This protein binds this small molecule.
Small molecule (SMILES): C/C1=C2/N[C@@](C)([C@@H]3N=C(/C(C)=C4\N=C(/C=C5\N=C1[C@@](C)(CC(=O)O)[C@@H]5CCC(=O)O)C(C)(C)[C@H]4CCC(=O)O)[C@](C)(CCC(=O)O)[C@H]3CC(=O)O)[C@@](C)(CC(=O)O)[C@@H]2CCC(=O)O

Sequence of chain 1.A:
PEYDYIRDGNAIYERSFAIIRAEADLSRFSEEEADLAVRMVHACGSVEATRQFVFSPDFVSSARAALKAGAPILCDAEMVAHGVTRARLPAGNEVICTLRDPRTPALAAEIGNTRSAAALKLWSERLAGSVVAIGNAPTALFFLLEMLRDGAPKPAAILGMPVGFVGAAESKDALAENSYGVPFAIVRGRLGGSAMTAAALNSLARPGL

Sequence of chain 2.A:
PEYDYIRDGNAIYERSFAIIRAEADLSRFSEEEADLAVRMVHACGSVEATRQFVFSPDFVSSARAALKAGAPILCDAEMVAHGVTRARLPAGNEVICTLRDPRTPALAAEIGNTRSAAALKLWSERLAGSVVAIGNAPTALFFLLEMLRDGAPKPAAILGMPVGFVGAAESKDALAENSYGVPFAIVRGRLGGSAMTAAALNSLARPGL

Binding-site contacts:
Ligand atom O39 contacts residue ASN212 of chain 2.A at 2.8 Å.
Ligand atom C46 contacts residue HIS52 of chain 2.A at 3.0 Å.
Ligand atom C4 contacts residue TYR23 of chain 2.A at 3.1 Å (hydrophobic).
Ligand atom C35 contacts residue THR95 of chain 2.A at 2.4 Å.
Ligand atom O59 contacts residue PRO148 of chain 1.A at 2.6 Å (h-bond).
Ligand atom O40 contacts residue ALA209 of chain 2.A at 2.9 Å.
Ligand atom C38 contacts residue ARG49 of chain 2.A at 3.1 Å.
Ligand atom O51 contacts residue PHE175 of chain 1.A at 2.9 Å (h-bond).
Ligand atom C57 contacts residue THR149 of chain 1.A at 2.9 Å.
Ligand atom C36 contacts residue GLY93 of chain 2.A at 3.0 Å.
Ligand atom O51 contacts residue SER26 of chain 2.A at 2.7 Å (h-bond).
Ligand atom O52 contacts residue PHE175 of chain 1.A at 2.9 Å (h-bond).
Ligand atom C37 contacts residue ARG49 of chain 2.A at 2.9 Å.
Ligand atom C48 contacts residue VAL173 of chain 1.A at 3.2 Å (hydrophobic).
Ligand atom O62 contacts residue ARG125 of chain 1.A at 3.0 Å (salt-bridge).
Ligand atom O34 contacts residue THR95 of chain 2.A at 3.1 Å.
Ligand atom O45 contacts residue ALA205 of chain 2.A at 2.8 Å.
Ligand atom C56 contacts residue ALA147 of chain 1.A at 3.1 Å (hydrophobic).
Ligand atom O39 contacts residue ARG49 of chain 2.A at 2.6 Å (salt-bridge).
Ligand atom O62 contacts residue THR124 of chain 1.A at 3.1 Å.
Ligand atom O52 contacts residue VAL176 of chain 1.A at 2.7 Å (h-bond).
Ligand atom O58 contacts residue THR149 of chain 1.A at 3.1 Å (h-bond).
Ligand atom O45 contacts residue SER204 of chain 2.A at 3.1 Å (h-bond).
Ligand atom C31 contacts residue THR95 of chain 2.A at 3.0 Å.
Ligand atom C61 contacts residue ARG125 of chain 1.A at 3.1 Å.
Ligand atom C43 contacts residue ALA205 of chain 2.A at 3.0 Å (hydrophobic).
Ligand atom O59 contacts residue ALA147 of chain 1.A at 2.9 Å.
Ligand atom O63 contacts residue ARG125 of chain 1.A at 2.4 Å (salt-bridge).
Ligand atom C50 contacts residue PHE175 of chain 1.A at 3.1 Å (hydrophobic).
Ligand atom C47 contacts residue VAL173 of chain 1.A at 2.9 Å (hydrophobic).
Ligand atom O58 contacts residue ILE22 of chain 2.A at 2.9 Å.
Ligand atom O39 contacts residue ALA209 of chain 2.A at 3.0 Å.
Ligand atom O51 contacts residue VAL176 of chain 1.A at 3.0 Å (h-bond).
Ligand atom O45 contacts residue ALA208 of chain 2.A at 2.9 Å.
Ligand atom O45 contacts residue MET89 of chain 1.A at 3.2 Å.
Ligand atom N21 contacts residue TYR23 of chain 2.A at 2.9 Å (h-bond).
Ligand atom O59 contacts residue THR149 of chain 1.A at 2.5 Å (h-bond).
Ligand atom O29 contacts residue ARG125 of chain 1.A at 2.1 Å (salt-bridge).
Ligand atom O44 contacts residue MET89 of chain 1.A at 2.7 Å (h-bond).
Ligand atom C36 contacts residue ASN212 of chain 2.A at 2.7 Å.